Binding-site contacts:
Ligand atom C1B contacts residue MET221 of chain 14.A at 3.8 Å (hydrophobic).
Ligand atom O1B contacts residue TYR128 of chain 14.A at 3.9 Å.
Ligand atom O1 contacts residue PHE186 of chain 14.A at 3.5 Å.
Ligand atom C3C contacts residue VAL188 of chain 14.A at 3.3 Å (hydrophobic).
Ligand atom C5 contacts residue PHE186 of chain 14.A at 3.5 Å (hydrophobic).
Ligand atom C4 contacts residue MET224 of chain 14.A at 3.8 Å (hydrophobic).
Ligand atom C7C contacts residue TYR197 of chain 14.A at 3.8 Å (hydrophobic).
Ligand atom C4 contacts residue PHE186 of chain 14.A at 3.6 Å (hydrophobic).
Ligand atom C3 contacts residue PRO174 of chain 14.A at 3.8 Å (hydrophobic).
Ligand atom C4C contacts residue TYR152 of chain 14.A at 3.8 Å (hydrophobic).
Ligand atom C6C contacts residue VAL191 of chain 14.A at 3.2 Å (hydrophobic).
Ligand atom C5C contacts residue TYR128 of chain 14.A at 3.5 Å (hydrophobic).
Ligand atom C6B contacts residue TYR197 of chain 14.A at 3.6 Å (hydrophobic).
Ligand atom C4B contacts residue LEU106 of chain 14.A at 3.7 Å (hydrophobic).
Ligand atom C5B contacts residue LEU106 of chain 14.A at 3.5 Å (hydrophobic).
Ligand atom C3 contacts residue PHE186 of chain 14.A at 3.8 Å (hydrophobic).
Ligand atom C31 contacts residue SER175 of chain 14.A at 3.6 Å.
Ligand atom C7C contacts residue TYR128 of chain 14.A at 3.6 Å (hydrophobic).
Ligand atom O1B contacts residue MET221 of chain 14.A at 3.4 Å.
Ligand atom C2B contacts residue MET221 of chain 14.A at 3.5 Å (hydrophobic).
Ligand atom N2 contacts residue ALA24 of chain 14.C at 3.4 Å.
Ligand atom C5C contacts residue ILE104 of chain 14.A at 3.8 Å (hydrophobic).
Ligand atom C2C contacts residue VAL188 of chain 14.A at 3.2 Å (hydrophobic).
Ligand atom N2 contacts residue PHE186 of chain 14.A at 3.7 Å.
Ligand atom C3B contacts residue MET221 of chain 14.A at 3.8 Å (hydrophobic).
Ligand atom CM1 contacts residue SER107 of chain 14.A at 3.9 Å.
Ligand atom C4 contacts residue TYR152 of chain 14.A at 3.9 Å (hydrophobic).
Ligand atom C5 contacts residue TYR152 of chain 14.A at 3.8 Å (hydrophobic).
Ligand atom C31 contacts residue PRO174 of chain 14.A at 3.4 Å (hydrophobic).
Ligand atom O1 contacts residue VAL188 of chain 14.A at 3.8 Å.
Ligand atom O1 contacts residue ALA24 of chain 14.C at 3.6 Å.
Ligand atom C3C contacts residue TYR128 of chain 14.A at 3.9 Å (hydrophobic).
Ligand atom C5B contacts residue TYR197 of chain 14.A at 3.7 Å (hydrophobic).
Ligand atom O1 contacts residue TYR152 of chain 14.A at 3.9 Å.
Ligand atom C4A contacts residue ASN219 of chain 14.A at 3.5 Å.
Ligand atom C6C contacts residue MET221 of chain 14.A at 3.7 Å (hydrophobic).
Ligand atom C6B contacts residue LEU106 of chain 14.A at 3.9 Å (hydrophobic).
Ligand atom C31 contacts residue VAL176 of chain 14.A at 3.3 Å (hydrophobic).
Ligand atom N3A contacts residue ASN219 of chain 14.A at 3.0 Å (h-bond).
Ligand atom C31 contacts residue ALA150 of chain 14.A at 3.5 Å (hydrophobic).

Sequence of chain 14.A:
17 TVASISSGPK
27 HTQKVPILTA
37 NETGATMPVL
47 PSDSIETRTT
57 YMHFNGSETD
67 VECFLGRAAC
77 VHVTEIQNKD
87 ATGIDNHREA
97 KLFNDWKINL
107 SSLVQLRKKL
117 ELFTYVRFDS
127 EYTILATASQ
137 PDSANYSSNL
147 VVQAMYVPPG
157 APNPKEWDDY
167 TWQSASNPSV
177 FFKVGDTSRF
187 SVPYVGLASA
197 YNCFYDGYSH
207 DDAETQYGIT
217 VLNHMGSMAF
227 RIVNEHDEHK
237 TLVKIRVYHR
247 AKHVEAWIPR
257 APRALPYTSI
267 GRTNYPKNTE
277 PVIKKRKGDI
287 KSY

A protein and the small-molecule ligand that binds it are described below.
Small molecule (SMILES): Cc1cc(CCCCCCCOc2ccc(C3=N[C@@H](C)CO3)cc2)on1

Sequence of chain 14.C:
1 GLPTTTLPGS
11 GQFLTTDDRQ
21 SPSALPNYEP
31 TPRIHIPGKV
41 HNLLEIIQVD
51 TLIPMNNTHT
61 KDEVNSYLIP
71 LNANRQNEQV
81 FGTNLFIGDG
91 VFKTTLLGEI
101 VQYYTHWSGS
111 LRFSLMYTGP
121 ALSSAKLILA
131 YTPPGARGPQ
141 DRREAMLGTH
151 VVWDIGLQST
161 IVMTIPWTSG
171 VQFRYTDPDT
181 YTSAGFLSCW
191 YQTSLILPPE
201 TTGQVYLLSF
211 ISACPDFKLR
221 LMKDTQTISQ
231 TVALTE